The protein below binds the small molecule below.
Small molecule (SMILES): CCCN(C(=O)N[C@@H](CSCc1ccc(Br)cc1)C(=O)O)C(=O)c1cccc(C#Cc2ccc(F)cc2F)c1

Sequence of chain 1.A:
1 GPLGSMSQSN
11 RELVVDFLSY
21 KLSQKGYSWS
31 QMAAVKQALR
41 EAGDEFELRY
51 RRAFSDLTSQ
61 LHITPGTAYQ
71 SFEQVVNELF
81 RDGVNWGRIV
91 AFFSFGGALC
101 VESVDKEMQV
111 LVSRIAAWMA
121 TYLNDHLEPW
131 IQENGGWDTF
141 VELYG

Binding-site contacts:
Ligand atom O19 contacts residue ALA53 of chain 1.A at 3.7 Å.
Ligand atom C18 contacts residue GLN60 of chain 1.A at 3.4 Å.
Ligand atom F2 contacts residue LEU79 of chain 1.A at 3.5 Å.
Ligand atom C26 contacts residue PHE46 of chain 1.A at 3.6 Å (hydrophobic).
Ligand atom C29 contacts residue ARG88 of chain 1.A at 3.3 Å.
Ligand atom F4 contacts residue MET119 of chain 1.A at 3.5 Å.
Ligand atom C2 contacts residue PHE95 of chain 1.A at 3.6 Å (hydrophobic).
Ligand atom F2 contacts residue PHE92 of chain 1.A at 3.3 Å.
Ligand atom C18 contacts residue LEU57 of chain 1.A at 3.8 Å (hydrophobic).
Ligand atom C5 contacts residue VAL76 of chain 1.A at 3.9 Å (hydrophobic).
Ligand atom C13 contacts residue GLU78 of chain 1.A at 3.9 Å.
Ligand atom BR contacts residue SO41 of chain 1.E at 3.9 Å.
Ligand atom F4 contacts residue PHE72 of chain 1.A at 3.1 Å.
Ligand atom C6 contacts residue VAL76 of chain 1.A at 3.8 Å (hydrophobic).
Ligand atom C10 contacts residue PHE95 of chain 1.A at 3.8 Å (hydrophobic).
Ligand atom C5 contacts residue LEU99 of chain 1.A at 3.3 Å (hydrophobic).
Ligand atom F2 contacts residue PHE95 of chain 1.A at 3.5 Å.
Ligand atom O15 contacts residue PHE95 of chain 1.A at 3.8 Å.
Ligand atom C6 contacts residue LEU61 of chain 1.A at 3.6 Å (hydrophobic).
Ligand atom C4 contacts residue PHE72 of chain 1.A at 3.5 Å (hydrophobic).
Ligand atom C6 contacts residue LEU99 of chain 1.A at 3.9 Å (hydrophobic).
Ligand atom C14 contacts residue VAL75 of chain 1.A at 3.4 Å (hydrophobic).
Ligand atom F4 contacts residue GLY96 of chain 1.A at 3.4 Å.
Ligand atom C1 contacts residue LEU61 of chain 1.A at 3.7 Å (hydrophobic).
Ligand atom BR contacts residue ARG88 of chain 1.A at 3.8 Å.
Ligand atom C8 contacts residue LEU61 of chain 1.A at 3.6 Å (hydrophobic).
Ligand atom C4 contacts residue GLY96 of chain 1.A at 3.9 Å.
Ligand atom C10 contacts residue LEU61 of chain 1.A at 3.9 Å (hydrophobic).
Ligand atom BR contacts residue GLY87 of chain 1.A at 3.9 Å.
Ligand atom C9 contacts residue LEU61 of chain 1.A at 3.5 Å (hydrophobic).
Ligand atom C26 contacts residue TYR50 of chain 1.A at 3.9 Å (hydrophobic).
Ligand atom C29 contacts residue ALA91 of chain 1.A at 3.8 Å (hydrophobic).
Ligand atom C5 contacts residue PHE72 of chain 1.A at 3.5 Å (hydrophobic).
Ligand atom C25 contacts residue PHE46 of chain 1.A at 3.7 Å (hydrophobic).
Ligand atom C1 contacts residue VAL76 of chain 1.A at 3.8 Å (hydrophobic).
Ligand atom C14 contacts residue LEU61 of chain 1.A at 3.7 Å (hydrophobic).
Ligand atom C27 contacts residue PHE46 of chain 1.A at 3.6 Å (hydrophobic).
Ligand atom C3 contacts residue GLY96 of chain 1.A at 3.7 Å.
Ligand atom C3 contacts residue PHE92 of chain 1.A at 3.4 Å (hydrophobic).
Ligand atom C7 contacts residue LEU61 of chain 1.A at 3.5 Å (hydrophobic).